A protein and the small-molecule ligand that binds it are described below.
Small molecule (SMILES): N[C@@H](Cc1c[nH]c2ccccc12)C(=O)O

Binding-site contacts:
Ligand atom CD2 contacts residue THR50 of chain 1.IB at 4.0 Å.
Ligand atom CE3 contacts residue HIS32 of chain 1.IB at 3.9 Å.
Ligand atom OXT contacts residue GLY25 of chain 1.JB at 3.9 Å.
Ligand atom C contacts residue THR50 of chain 1.IB at 3.9 Å.
Ligand atom OXT contacts residue THR50 of chain 1.IB at 2.9 Å (h-bond).
Ligand atom O contacts residue ARG24 of chain 1.JB at 3.5 Å.
Ligand atom CD1 contacts residue SER51 of chain 1.JB at 3.6 Å.
Ligand atom CA contacts residue THR28 of chain 1.JB at 3.2 Å.
Ligand atom C contacts residue THR47 of chain 1.IB at 3.5 Å.
Ligand atom CZ2 contacts residue ALA44 of chain 1.IB at 3.9 Å (hydrophobic).
Ligand atom O contacts residue SER51 of chain 1.JB at 2.8 Å (h-bond).
Ligand atom CA contacts residue THR23 of chain 1.JB at 3.8 Å.
Ligand atom O contacts residue THR23 of chain 1.JB at 4.0 Å.
Ligand atom C contacts residue SER51 of chain 1.JB at 3.5 Å.
Ligand atom N contacts residue GLY25 of chain 1.JB at 2.9 Å (h-bond).
Ligand atom N contacts residue THR23 of chain 1.JB at 2.9 Å (h-bond).
Ligand atom CB contacts residue SER51 of chain 1.JB at 3.5 Å.
Ligand atom CD1 contacts residue GLN45 of chain 1.IB at 3.6 Å.
Ligand atom CB contacts residue THR23 of chain 1.JB at 3.7 Å.
Ligand atom CZ3 contacts residue HIS32 of chain 1.IB at 3.9 Å.
Ligand atom CZ2 contacts residue ILE53 of chain 1.IB at 3.8 Å (hydrophobic).
Ligand atom CE2 contacts residue ALA44 of chain 1.IB at 3.9 Å (hydrophobic).
Ligand atom CE2 contacts residue THR50 of chain 1.IB at 4.0 Å.
Ligand atom N contacts residue THR28 of chain 1.JB at 2.7 Å (h-bond).
Ligand atom O contacts residue GLY25 of chain 1.JB at 3.2 Å (h-bond).
Ligand atom CZ3 contacts residue GLY21 of chain 1.IB at 3.7 Å.
Ligand atom N contacts residue ASP27 of chain 1.JB at 3.1 Å (salt-bridge).
Ligand atom NE1 contacts residue GLN45 of chain 1.IB at 2.9 Å (h-bond).
Ligand atom CB contacts residue THR28 of chain 1.JB at 3.6 Å.
Ligand atom CA contacts residue GLY25 of chain 1.JB at 3.6 Å.
Ligand atom CG contacts residue SER51 of chain 1.JB at 4.0 Å.
Ligand atom OXT contacts residue THR47 of chain 1.IB at 2.6 Å (h-bond).
Ligand atom CE2 contacts residue GLN45 of chain 1.IB at 4.0 Å.
Ligand atom OXT contacts residue HIS49 of chain 1.IB at 3.9 Å.
Ligand atom CH2 contacts residue GLY21 of chain 1.IB at 3.5 Å.
Ligand atom CZ2 contacts residue THR50 of chain 1.IB at 4.0 Å.
Ligand atom CD1 contacts residue THR47 of chain 1.IB at 4.0 Å.
Ligand atom NE1 contacts residue ALA44 of chain 1.IB at 3.7 Å.
Ligand atom O contacts residue THR47 of chain 1.IB at 3.6 Å (h-bond).
Ligand atom C contacts residue GLY25 of chain 1.JB at 3.5 Å.

Sequence of chain 1.IB:
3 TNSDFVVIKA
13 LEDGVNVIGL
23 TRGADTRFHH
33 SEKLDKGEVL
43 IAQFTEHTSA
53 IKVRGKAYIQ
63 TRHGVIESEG

Sequence of chain 1.JB:
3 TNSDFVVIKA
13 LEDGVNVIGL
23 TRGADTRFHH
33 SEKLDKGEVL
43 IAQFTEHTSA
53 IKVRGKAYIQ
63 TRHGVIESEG